This small molecule binds to this protein.
Small molecule (SMILES): CC(C)C[C@H](NC(=O)OC[C@H]1C[C@@H]1C1CCCCC1)C(=O)N[C@@H](C[C@@H]1CCNC1=O)[C@@H](O)[S+](=O)(O)O

Sequence of chain 1.A:
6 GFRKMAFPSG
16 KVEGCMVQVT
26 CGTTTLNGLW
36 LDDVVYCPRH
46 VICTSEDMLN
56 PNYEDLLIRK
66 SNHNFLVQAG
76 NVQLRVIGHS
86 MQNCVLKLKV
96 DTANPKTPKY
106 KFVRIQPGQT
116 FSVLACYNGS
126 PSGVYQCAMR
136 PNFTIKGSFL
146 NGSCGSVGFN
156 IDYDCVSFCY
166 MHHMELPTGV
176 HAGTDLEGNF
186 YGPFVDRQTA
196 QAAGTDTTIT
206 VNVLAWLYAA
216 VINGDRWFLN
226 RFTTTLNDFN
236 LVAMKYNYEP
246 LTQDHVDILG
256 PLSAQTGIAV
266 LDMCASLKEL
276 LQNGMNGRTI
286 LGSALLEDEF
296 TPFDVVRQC

Binding-site contacts:
Ligand atom C22 contacts residue P8L1 of chain 1.D at 0.2 Å.
Ligand atom O1 contacts residue P8L1 of chain 1.D at 0.5 Å (h-bond).
Ligand atom C16 contacts residue P8L1 of chain 1.D at 0.3 Å.
Ligand atom C6 contacts residue P8L1 of chain 1.D at 0.5 Å.
Ligand atom C8 contacts residue CYS149 of chain 1.A at 2.8 Å (hydrophobic).
Ligand atom C17 contacts residue P8L1 of chain 1.D at 0.2 Å.
Ligand atom C4 contacts residue P8L1 of chain 1.D at 0.3 Å.
Ligand atom O5 contacts residue P8L1 of chain 1.D at 0.9 Å (h-bond).
Ligand atom C13 contacts residue P8L1 of chain 1.D at 0.1 Å.
Ligand atom C23 contacts residue P8L1 of chain 1.D at 0.2 Å.
Ligand atom C11 contacts residue P8L1 of chain 1.D at 0.4 Å.
Ligand atom C5 contacts residue P8L1 of chain 1.D at 0.2 Å.
Ligand atom C20 contacts residue P8L1 of chain 1.D at 0.2 Å.
Ligand atom C19 contacts residue P8L1 of chain 1.D at 0.2 Å.
Ligand atom C2 contacts residue P8L1 of chain 1.D at 0.1 Å.
Ligand atom O2 contacts residue HIS167 of chain 1.A at 2.7 Å (h-bond).
Ligand atom C14 contacts residue CYS149 of chain 1.A at 1.8 Å (hydrophobic).
Ligand atom C15 contacts residue P8L1 of chain 1.D at 0.5 Å.
Ligand atom C8 contacts residue P8L1 of chain 1.D at 0.1 Å.
Ligand atom O3 contacts residue CYS149 of chain 1.A at 2.7 Å (h-bond).
Ligand atom O4 contacts residue P8L1 of chain 1.D at 0.3 Å (h-bond).
Ligand atom C14 contacts residue P8L1 of chain 1.D at 0.1 Å.
Ligand atom N2 contacts residue HIS168 of chain 1.A at 2.9 Å (h-bond).
Ligand atom O1 contacts residue GLU170 of chain 1.A at 3.1 Å (salt-bridge).
Ligand atom C21 contacts residue P8L1 of chain 1.D at 0.3 Å.
Ligand atom N2 contacts residue P8L1 of chain 1.D at 0.1 Å (h-bond).
Ligand atom C24 contacts residue P8L1 of chain 1.D at 0.2 Å.
Ligand atom C18 contacts residue P8L1 of chain 1.D at 0.2 Å.
Ligand atom C3 contacts residue P8L1 of chain 1.D at 0.1 Å.
Ligand atom N1 contacts residue P8L1 of chain 1.D at 0.2 Å (h-bond).
Ligand atom N3 contacts residue P8L1 of chain 1.D at 0.3 Å (h-bond).
Ligand atom C10 contacts residue P8L1 of chain 1.D at 0.2 Å.
Ligand atom O3 contacts residue P8L1 of chain 1.D at 1.3 Å.
Ligand atom C9 contacts residue P8L1 of chain 1.D at 0.1 Å.
Ligand atom N1 contacts residue GLN193 of chain 1.A at 3.0 Å (h-bond).
Ligand atom O2 contacts residue P8L1 of chain 1.D at 0.7 Å (h-bond).
Ligand atom C12 contacts residue P8L1 of chain 1.D at 0.1 Å.
Ligand atom C7 contacts residue P8L1 of chain 1.D at 0.1 Å.
Ligand atom N2 contacts residue CYS149 of chain 1.A at 3.0 Å (h-bond).
Ligand atom C1 contacts residue P8L1 of chain 1.D at 0.5 Å.